This protein binds this small molecule.
Small molecule (SMILES): CC(=O)N[C@@H]1[C@@H](O)[C@H](O)[C@@H](CO)O[C@H]1O

Binding-site contacts:
Ligand atom O5 contacts residue ASN61 of chain 1.A at 2.4 Å (h-bond).
Ligand atom C6 contacts residue SER64 of chain 1.A at 4.1 Å.
Ligand atom C6 contacts residue THR63 of chain 1.A at 3.5 Å.
Ligand atom N2 contacts residue ASN61 of chain 1.A at 2.9 Å (h-bond).
Ligand atom O7 contacts residue ASN61 of chain 1.A at 3.5 Å (h-bond).
Ligand atom C5 contacts residue THR63 of chain 1.A at 3.4 Å.
Ligand atom C3 contacts residue ASN61 of chain 1.A at 3.8 Å.
Ligand atom O5 contacts residue THR63 of chain 1.A at 3.2 Å (h-bond).
Ligand atom C7 contacts residue ASN61 of chain 1.A at 3.1 Å.
Ligand atom C4 contacts residue ASN61 of chain 1.A at 4.2 Å.
Ligand atom C1 contacts residue THR63 of chain 1.A at 3.7 Å.
Ligand atom C5 contacts residue ASN61 of chain 1.A at 3.7 Å.
Ligand atom O6 contacts residue SER64 of chain 1.A at 4.2 Å.
Ligand atom C2 contacts residue ASN61 of chain 1.A at 2.5 Å.
Ligand atom C1 contacts residue ASN61 of chain 1.A at 1.4 Å.
Ligand atom C8 contacts residue ASN61 of chain 1.A at 3.8 Å.

Sequence of chain 1.A:
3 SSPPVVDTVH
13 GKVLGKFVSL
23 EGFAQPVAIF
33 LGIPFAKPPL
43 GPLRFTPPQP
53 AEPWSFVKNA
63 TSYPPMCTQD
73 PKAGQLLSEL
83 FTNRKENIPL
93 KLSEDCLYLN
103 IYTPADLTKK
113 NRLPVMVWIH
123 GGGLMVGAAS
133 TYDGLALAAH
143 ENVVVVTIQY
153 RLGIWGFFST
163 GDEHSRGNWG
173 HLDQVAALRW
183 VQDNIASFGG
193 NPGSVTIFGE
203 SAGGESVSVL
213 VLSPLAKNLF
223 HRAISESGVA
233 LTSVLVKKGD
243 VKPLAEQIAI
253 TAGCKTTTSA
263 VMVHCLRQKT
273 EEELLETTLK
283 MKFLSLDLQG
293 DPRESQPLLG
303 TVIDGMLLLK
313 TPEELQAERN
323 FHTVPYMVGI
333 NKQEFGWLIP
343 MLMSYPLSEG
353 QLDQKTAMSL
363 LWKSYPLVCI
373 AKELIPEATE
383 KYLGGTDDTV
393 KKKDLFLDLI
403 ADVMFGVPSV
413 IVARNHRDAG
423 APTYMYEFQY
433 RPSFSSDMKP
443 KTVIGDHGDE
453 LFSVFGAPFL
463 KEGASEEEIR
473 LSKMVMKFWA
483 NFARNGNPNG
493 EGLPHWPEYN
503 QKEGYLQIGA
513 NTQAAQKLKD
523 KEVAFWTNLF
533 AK